The protein below binds the small molecule below.
Small molecule (SMILES): CC(=O)N[C@H]1CO[C@H](CO)[C@@H](O[C@@H]2O[C@H](CO)[C@@H](O)[C@H](O)[C@@H]2O)[C@@H]1O

Binding-site contacts:
Ligand atom N2 contacts residue NAG1 of chain 1.J at 2.6 Å (h-bond).
Ligand atom C1 contacts residue NAG1 of chain 1.J at 2.8 Å.
Ligand atom O5 contacts residue NAG1 of chain 1.J at 3.9 Å.
Ligand atom C7 contacts residue NAG1 of chain 1.J at 2.9 Å.
Ligand atom C3 contacts residue NAG1 of chain 1.J at 4.4 Å.
Ligand atom C2 contacts residue NAG1 of chain 1.J at 2.9 Å.
Ligand atom C8 contacts residue NAG1 of chain 1.J at 4.3 Å.
Ligand atom O7 contacts residue NAG1 of chain 1.J at 2.7 Å (h-bond).